The small molecule below binds the protein below.
Small molecule (SMILES): CC(=O)N[C@@H]1[C@@H](O)[C@H](O)[C@@H](CO)O[C@H]1O

Sequence of chain 5.A:
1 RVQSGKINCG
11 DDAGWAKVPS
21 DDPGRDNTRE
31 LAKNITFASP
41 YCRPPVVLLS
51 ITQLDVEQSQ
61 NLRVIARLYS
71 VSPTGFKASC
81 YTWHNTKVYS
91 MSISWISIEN

Binding-site contacts:
Ligand atom C8 contacts residue ASN34 of chain 5.A at 3.1 Å.
Ligand atom O5 contacts residue ASN34 of chain 5.A at 2.4 Å (h-bond).
Ligand atom C5 contacts residue ASN34 of chain 5.A at 3.6 Å.
Ligand atom C2 contacts residue ASN34 of chain 5.A at 2.1 Å.
Ligand atom N2 contacts residue ASN34 of chain 5.A at 2.8 Å (h-bond).
Ligand atom C3 contacts residue ASN34 of chain 5.A at 3.5 Å.
Ligand atom O3 contacts residue ASN34 of chain 5.A at 4.4 Å.
Ligand atom O6 contacts residue LYS77 of chain 5.A at 3.7 Å.
Ligand atom O7 contacts residue ASN34 of chain 5.A at 3.7 Å.
Ligand atom O5 contacts residue LYS77 of chain 5.A at 4.2 Å.
Ligand atom C7 contacts residue ASN34 of chain 5.A at 3.2 Å.
Ligand atom C4 contacts residue ASN34 of chain 5.A at 3.8 Å.
Ligand atom C1 contacts residue ASN34 of chain 5.A at 1.4 Å.